This protein binds this small molecule.
Small molecule (SMILES): CC(C)CCC[C@@H](C)[C@H]1CC[C@H]2[C@@H]3CC=C4C[C@@H](OC(=O)CCC(=O)O)CC[C@]4(C)[C@H]3CC[C@]12C

Binding-site contacts:
Ligand atom CAQ contacts residue PHE848 of chain 1.B at 4.3 Å (hydrophobic).
Ligand atom CAC contacts residue ILE697 of chain 1.B at 3.8 Å (hydrophobic).
Ligand atom CAO contacts residue Y011 of chain 1.I at 3.6 Å.
Ligand atom CAU contacts residue ILE697 of chain 1.B at 4.4 Å (hydrophobic).
Ligand atom CAP contacts residue ILE747 of chain 1.B at 4.5 Å (hydrophobic).
Ligand atom CAD contacts residue SER740 of chain 1.B at 3.4 Å.
Ligand atom CAU contacts residue Y011 of chain 1.I at 4.3 Å.
Ligand atom CAM contacts residue SER851 of chain 1.B at 4.0 Å.
Ligand atom OAH contacts residue ARG852 of chain 1.B at 4.4 Å.
Ligand atom CAX contacts residue SER851 of chain 1.B at 4.0 Å.
Ligand atom CAD contacts residue PHE736 of chain 1.B at 3.9 Å (hydrophobic).
Ligand atom CAC contacts residue Y011 of chain 1.I at 4.0 Å.
Ligand atom CAZ contacts residue PHE739 of chain 1.B at 4.0 Å (hydrophobic).
Ligand atom CAA contacts residue PHE701 of chain 1.B at 3.9 Å (hydrophobic).
Ligand atom CAC contacts residue PHE701 of chain 1.B at 4.2 Å (hydrophobic).
Ligand atom CAI contacts residue SER851 of chain 1.B at 4.1 Å.
Ligand atom CAK contacts residue SER851 of chain 1.B at 4.5 Å.
Ligand atom CAT contacts residue Y011 of chain 1.I at 4.0 Å.
Ligand atom CAO contacts residue PHE701 of chain 1.B at 4.2 Å (hydrophobic).
Ligand atom CAN contacts residue Y011 of chain 1.I at 4.1 Å.
Ligand atom OAW contacts residue PHE736 of chain 1.B at 4.1 Å.
Ligand atom CAV contacts residue PHE739 of chain 1.B at 4.0 Å (hydrophobic).
Ligand atom CAI contacts residue PHE739 of chain 1.B at 3.6 Å (hydrophobic).
Ligand atom CBB contacts residue Y011 of chain 1.I at 4.5 Å.
Ligand atom CAB contacts residue Y011 of chain 1.I at 4.4 Å.
Ligand atom CBB contacts residue VAL744 of chain 1.B at 4.3 Å (hydrophobic).
Ligand atom CAM contacts residue LEU854 of chain 1.B at 3.7 Å (hydrophobic).
Ligand atom CAS contacts residue Y011 of chain 1.I at 4.4 Å.
Ligand atom CAE contacts residue SER740 of chain 1.B at 4.0 Å.
Ligand atom CAQ contacts residue VAL743 of chain 1.B at 3.3 Å (hydrophobic).
Ligand atom CAP contacts residue VAL743 of chain 1.B at 4.1 Å (hydrophobic).
Ligand atom CAV contacts residue PHE736 of chain 1.B at 4.4 Å (hydrophobic).
Ligand atom CAL contacts residue LEU854 of chain 1.B at 4.3 Å (hydrophobic).
Ligand atom CAR contacts residue Y011 of chain 1.I at 3.9 Å.
Ligand atom CAL contacts residue SER851 of chain 1.B at 4.4 Å.
Ligand atom OAH contacts residue SER851 of chain 1.B at 3.5 Å (h-bond).
Ligand atom CAR contacts residue PHE736 of chain 1.B at 4.3 Å (hydrophobic).
Ligand atom OAF contacts residue Y011 of chain 1.I at 4.1 Å.
Ligand atom OAG contacts residue TRP683 of chain 1.B at 3.8 Å.
Ligand atom CAA contacts residue Y011 of chain 1.I at 4.3 Å.

Sequence of chain 1.B:
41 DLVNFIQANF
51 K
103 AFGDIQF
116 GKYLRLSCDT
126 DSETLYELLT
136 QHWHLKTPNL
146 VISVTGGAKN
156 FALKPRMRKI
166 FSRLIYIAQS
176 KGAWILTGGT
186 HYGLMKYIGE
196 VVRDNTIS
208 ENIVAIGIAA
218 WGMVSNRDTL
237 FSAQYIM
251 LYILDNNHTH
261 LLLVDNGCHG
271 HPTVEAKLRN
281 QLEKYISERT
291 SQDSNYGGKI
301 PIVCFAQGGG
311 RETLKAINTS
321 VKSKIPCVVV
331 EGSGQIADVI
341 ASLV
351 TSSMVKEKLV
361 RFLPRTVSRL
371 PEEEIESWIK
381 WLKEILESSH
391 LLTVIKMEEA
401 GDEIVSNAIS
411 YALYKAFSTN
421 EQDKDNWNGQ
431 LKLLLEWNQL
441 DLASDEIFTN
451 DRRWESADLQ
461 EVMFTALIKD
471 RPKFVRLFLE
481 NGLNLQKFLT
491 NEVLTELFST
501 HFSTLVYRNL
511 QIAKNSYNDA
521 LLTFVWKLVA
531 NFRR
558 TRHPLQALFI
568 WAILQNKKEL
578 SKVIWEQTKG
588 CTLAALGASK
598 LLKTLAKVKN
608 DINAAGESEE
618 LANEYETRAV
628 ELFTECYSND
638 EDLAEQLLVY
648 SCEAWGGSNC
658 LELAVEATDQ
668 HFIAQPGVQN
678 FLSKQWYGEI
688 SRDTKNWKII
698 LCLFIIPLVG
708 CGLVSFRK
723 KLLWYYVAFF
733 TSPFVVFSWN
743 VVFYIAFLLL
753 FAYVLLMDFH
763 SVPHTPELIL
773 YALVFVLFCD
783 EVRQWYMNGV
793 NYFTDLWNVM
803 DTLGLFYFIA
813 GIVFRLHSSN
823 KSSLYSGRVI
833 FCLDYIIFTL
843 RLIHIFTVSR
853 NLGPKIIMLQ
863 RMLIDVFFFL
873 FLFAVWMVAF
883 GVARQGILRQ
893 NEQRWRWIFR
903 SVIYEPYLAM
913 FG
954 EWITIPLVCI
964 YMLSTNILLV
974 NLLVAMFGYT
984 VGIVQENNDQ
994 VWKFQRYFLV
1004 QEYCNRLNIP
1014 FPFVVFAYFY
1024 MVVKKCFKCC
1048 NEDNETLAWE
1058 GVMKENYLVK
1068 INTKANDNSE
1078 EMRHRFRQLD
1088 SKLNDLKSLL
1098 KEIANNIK